Sequence of chain 59.J:
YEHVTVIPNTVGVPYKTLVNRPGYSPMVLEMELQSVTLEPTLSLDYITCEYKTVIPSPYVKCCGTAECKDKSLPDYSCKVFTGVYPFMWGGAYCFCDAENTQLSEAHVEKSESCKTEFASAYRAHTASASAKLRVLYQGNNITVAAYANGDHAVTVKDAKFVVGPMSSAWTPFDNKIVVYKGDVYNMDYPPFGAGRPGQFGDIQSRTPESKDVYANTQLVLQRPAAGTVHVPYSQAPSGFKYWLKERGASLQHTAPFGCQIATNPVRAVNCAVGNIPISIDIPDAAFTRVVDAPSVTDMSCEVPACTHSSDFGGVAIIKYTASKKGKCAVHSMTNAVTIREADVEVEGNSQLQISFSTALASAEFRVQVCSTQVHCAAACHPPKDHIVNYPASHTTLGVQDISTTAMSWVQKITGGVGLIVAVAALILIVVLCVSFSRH

Binding-site contacts:
Ligand atom N2 contacts residue ASN259 of chain 59.K at 2.9 Å (h-bond).
Ligand atom O4 contacts residue LYS181 of chain 59.J at 4.0 Å.
Ligand atom O3 contacts residue THR116 of chain 59.J at 4.4 Å.
Ligand atom C1 contacts residue THR116 of chain 59.J at 4.0 Å.
Ligand atom C6 contacts residue LYS181 of chain 59.J at 4.2 Å.
Ligand atom C4 contacts residue ASN259 of chain 59.K at 4.2 Å.
Ligand atom C7 contacts residue ASN259 of chain 59.K at 3.2 Å.
Ligand atom O7 contacts residue ASN259 of chain 59.K at 3.0 Å (h-bond).
Ligand atom C2 contacts residue ASN259 of chain 59.K at 2.5 Å.
Ligand atom N2 contacts residue THR116 of chain 59.J at 3.0 Å (h-bond).
Ligand atom C4 contacts residue LYS181 of chain 59.J at 4.2 Å.
Ligand atom C8 contacts residue ASN259 of chain 59.K at 4.4 Å.
Ligand atom C3 contacts residue LYS181 of chain 59.J at 4.4 Å.
Ligand atom C1 contacts residue ASN259 of chain 59.K at 1.4 Å.
Ligand atom O6 contacts residue LYS181 of chain 59.J at 4.3 Å.
Ligand atom O5 contacts residue LYS181 of chain 59.J at 4.4 Å.
Ligand atom O5 contacts residue ASN259 of chain 59.K at 2.4 Å (h-bond).
Ligand atom C2 contacts residue THR116 of chain 59.J at 3.8 Å.
Ligand atom C8 contacts residue THR116 of chain 59.J at 3.8 Å.
Ligand atom C7 contacts residue THR116 of chain 59.J at 3.8 Å.
Ligand atom C3 contacts residue ASN259 of chain 59.K at 3.8 Å.
Ligand atom C5 contacts residue ASN259 of chain 59.K at 3.7 Å.
Ligand atom C5 contacts residue LYS181 of chain 59.J at 3.5 Å.
Ligand atom C3 contacts residue THR116 of chain 59.J at 4.0 Å.

Sequence of chain 59.K:
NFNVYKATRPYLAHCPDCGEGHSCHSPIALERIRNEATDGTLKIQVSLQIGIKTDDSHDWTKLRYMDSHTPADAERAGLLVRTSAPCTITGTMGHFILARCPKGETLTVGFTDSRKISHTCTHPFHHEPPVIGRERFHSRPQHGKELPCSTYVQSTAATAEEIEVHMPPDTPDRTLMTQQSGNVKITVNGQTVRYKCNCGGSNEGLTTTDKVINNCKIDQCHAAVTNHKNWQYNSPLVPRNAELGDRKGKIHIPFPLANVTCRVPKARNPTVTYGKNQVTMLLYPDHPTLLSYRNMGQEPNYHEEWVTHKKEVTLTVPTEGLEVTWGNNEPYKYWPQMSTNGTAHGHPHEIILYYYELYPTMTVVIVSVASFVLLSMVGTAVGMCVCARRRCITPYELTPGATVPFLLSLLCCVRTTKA

The protein below binds the small molecule below.
Small molecule (SMILES): CC(=O)N[C@@H]1[C@@H](O)[C@H](O)[C@@H](CO)O[C@H]1O